Sequence of chain 1.A:
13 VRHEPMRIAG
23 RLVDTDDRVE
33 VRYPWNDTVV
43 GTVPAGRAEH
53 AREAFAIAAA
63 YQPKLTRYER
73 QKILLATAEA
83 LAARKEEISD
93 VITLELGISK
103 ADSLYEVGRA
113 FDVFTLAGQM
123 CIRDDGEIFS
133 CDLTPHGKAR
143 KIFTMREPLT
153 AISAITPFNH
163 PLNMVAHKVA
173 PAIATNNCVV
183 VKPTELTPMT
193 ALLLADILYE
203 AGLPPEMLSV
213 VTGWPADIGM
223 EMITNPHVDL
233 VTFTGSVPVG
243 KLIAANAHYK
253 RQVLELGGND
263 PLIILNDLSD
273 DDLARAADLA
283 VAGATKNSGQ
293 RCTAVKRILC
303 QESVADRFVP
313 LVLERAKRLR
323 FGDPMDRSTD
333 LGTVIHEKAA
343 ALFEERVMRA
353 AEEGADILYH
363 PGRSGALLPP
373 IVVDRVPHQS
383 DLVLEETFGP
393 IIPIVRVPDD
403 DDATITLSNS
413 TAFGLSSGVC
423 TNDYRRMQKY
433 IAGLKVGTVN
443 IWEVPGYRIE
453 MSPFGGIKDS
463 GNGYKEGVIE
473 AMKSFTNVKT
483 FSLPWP

The small molecule below binds the protein below.
Small molecule (SMILES): O=C(O)CP(=O)(O)O

Binding-site contacts:
Ligand atom O1 contacts residue GLN292 of chain 1.A at 4.4 Å.
Ligand atom P contacts residue ARG293 of chain 1.A at 3.4 Å.
Ligand atom O3P contacts residue ARG111 of chain 1.A at 3.5 Å (salt-bridge).
Ligand atom C1 contacts residue THR295 of chain 1.A at 4.4 Å.
Ligand atom O1 contacts residue NAD1 of chain 1.I at 3.7 Å.
Ligand atom C1P contacts residue ARG450 of chain 1.A at 4.3 Å.
Ligand atom O2 contacts residue ASN161 of chain 1.A at 3.9 Å.
Ligand atom C1 contacts residue HIS162 of chain 1.A at 3.5 Å.
Ligand atom P contacts residue THR295 of chain 1.A at 4.5 Å.
Ligand atom C1 contacts residue NAD1 of chain 1.I at 3.5 Å.
Ligand atom O2P contacts residue HIS162 of chain 1.A at 2.7 Å (h-bond).
Ligand atom O3P contacts residue ARG450 of chain 1.A at 3.1 Å (salt-bridge).
Ligand atom P contacts residue ARG450 of chain 1.A at 3.6 Å.
Ligand atom O2 contacts residue CYS294 of chain 1.A at 3.5 Å (h-bond).
Ligand atom C1 contacts residue CYS294 of chain 1.A at 3.1 Å (hydrophobic).
Ligand atom O2 contacts residue HIS162 of chain 1.A at 3.3 Å.
Ligand atom O2P contacts residue ARG111 of chain 1.A at 3.2 Å (salt-bridge).
Ligand atom O3P contacts residue ARG293 of chain 1.A at 2.8 Å (salt-bridge).
Ligand atom C1P contacts residue THR295 of chain 1.A at 3.5 Å.
Ligand atom O2 contacts residue NAD1 of chain 1.I at 3.0 Å.
Ligand atom O3P contacts residue THR295 of chain 1.A at 4.2 Å.
Ligand atom O1 contacts residue ARG293 of chain 1.A at 3.0 Å.
Ligand atom O1 contacts residue ASN161 of chain 1.A at 3.4 Å (h-bond).
Ligand atom O3P contacts residue GLY448 of chain 1.A at 4.1 Å.
Ligand atom P contacts residue ARG111 of chain 1.A at 3.5 Å.
Ligand atom O1 contacts residue THR295 of chain 1.A at 4.3 Å.
Ligand atom O2 contacts residue MET166 of chain 1.A at 4.2 Å.
Ligand atom O1 contacts residue CYS294 of chain 1.A at 3.0 Å (h-bond).
Ligand atom P contacts residue HIS162 of chain 1.A at 3.8 Å.
Ligand atom C1P contacts residue NAD1 of chain 1.I at 4.4 Å.
Ligand atom O1 contacts residue HIS162 of chain 1.A at 3.3 Å (h-bond).
Ligand atom O2P contacts residue ARG293 of chain 1.A at 2.8 Å (salt-bridge).
Ligand atom C1P contacts residue ARG293 of chain 1.A at 4.1 Å.
Ligand atom O1P contacts residue ARG450 of chain 1.A at 2.8 Å (salt-bridge).
Ligand atom O1P contacts residue HIS162 of chain 1.A at 3.7 Å.
Ligand atom C1P contacts residue CYS294 of chain 1.A at 3.3 Å (hydrophobic).
Ligand atom C1P contacts residue PHE456 of chain 1.A at 4.3 Å (hydrophobic).
Ligand atom C1 contacts residue ASN161 of chain 1.A at 4.0 Å.
Ligand atom O1P contacts residue ARG111 of chain 1.A at 3.2 Å (salt-bridge).
Ligand atom C1 contacts residue ARG293 of chain 1.A at 4.2 Å.